Binding-site contacts:
Ligand atom O6 contacts residue ASN801 of chain 1.B at 4.2 Å.
Ligand atom C5 contacts residue SER803 of chain 1.B at 4.2 Å.
Ligand atom O7 contacts residue ASN801 of chain 1.B at 2.5 Å (h-bond).
Ligand atom O6 contacts residue SER803 of chain 1.B at 3.1 Å (h-bond).
Ligand atom C2 contacts residue ASN801 of chain 1.B at 3.5 Å.
Ligand atom C1 contacts residue SER803 of chain 1.B at 3.8 Å.
Ligand atom O6 contacts residue GLN804 of chain 1.B at 3.9 Å.
Ligand atom C8 contacts residue ASN801 of chain 1.B at 4.2 Å.
Ligand atom C1 contacts residue ASN801 of chain 1.B at 3.2 Å.
Ligand atom O5 contacts residue ASN801 of chain 1.B at 3.0 Å (h-bond).
Ligand atom C7 contacts residue ASN801 of chain 1.B at 3.1 Å.
Ligand atom N2 contacts residue ASN801 of chain 1.B at 3.6 Å.
Ligand atom O5 contacts residue SER803 of chain 1.B at 3.0 Å (h-bond).
Ligand atom C5 contacts residue ASN801 of chain 1.B at 4.2 Å.
Ligand atom C6 contacts residue SER803 of chain 1.B at 4.2 Å.

Sequence of chain 1.B:
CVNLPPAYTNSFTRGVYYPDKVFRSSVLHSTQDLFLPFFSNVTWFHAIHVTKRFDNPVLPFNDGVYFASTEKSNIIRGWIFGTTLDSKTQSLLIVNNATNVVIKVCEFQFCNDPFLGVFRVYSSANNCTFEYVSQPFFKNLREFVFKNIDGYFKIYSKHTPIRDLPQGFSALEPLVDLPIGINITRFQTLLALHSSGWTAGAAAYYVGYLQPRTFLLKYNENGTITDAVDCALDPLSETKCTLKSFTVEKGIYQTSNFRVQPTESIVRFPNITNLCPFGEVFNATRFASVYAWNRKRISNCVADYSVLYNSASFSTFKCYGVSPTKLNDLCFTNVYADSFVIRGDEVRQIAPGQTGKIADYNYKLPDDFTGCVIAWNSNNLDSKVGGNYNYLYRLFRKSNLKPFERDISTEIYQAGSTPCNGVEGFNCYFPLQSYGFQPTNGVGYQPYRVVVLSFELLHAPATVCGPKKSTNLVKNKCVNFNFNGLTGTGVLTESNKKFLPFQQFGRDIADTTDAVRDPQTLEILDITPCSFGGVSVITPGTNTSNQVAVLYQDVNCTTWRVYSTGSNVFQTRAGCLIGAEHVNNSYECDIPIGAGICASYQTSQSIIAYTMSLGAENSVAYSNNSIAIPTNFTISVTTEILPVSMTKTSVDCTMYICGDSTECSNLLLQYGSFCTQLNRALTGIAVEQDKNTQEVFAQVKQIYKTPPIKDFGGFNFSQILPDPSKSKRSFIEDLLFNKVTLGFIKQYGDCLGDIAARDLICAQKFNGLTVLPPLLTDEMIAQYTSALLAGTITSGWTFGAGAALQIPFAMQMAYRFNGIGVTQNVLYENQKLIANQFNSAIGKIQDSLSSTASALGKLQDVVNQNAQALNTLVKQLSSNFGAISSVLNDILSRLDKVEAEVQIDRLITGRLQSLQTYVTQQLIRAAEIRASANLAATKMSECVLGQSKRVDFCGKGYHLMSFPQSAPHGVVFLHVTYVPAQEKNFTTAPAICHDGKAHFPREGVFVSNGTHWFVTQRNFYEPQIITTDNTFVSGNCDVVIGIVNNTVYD

This protein binds this small molecule.
Small molecule (SMILES): CC(=O)N[C@@H]1[C@@H](O)[C@H](O)[C@@H](CO)O[C@H]1O